This protein binds this small molecule.
Small molecule (SMILES): CCC(=O)Nc1cccc(Oc2nc(Nc3cnn(C)c3)nc3[nH]ccc23)c1

Sequence of chain 1.A:
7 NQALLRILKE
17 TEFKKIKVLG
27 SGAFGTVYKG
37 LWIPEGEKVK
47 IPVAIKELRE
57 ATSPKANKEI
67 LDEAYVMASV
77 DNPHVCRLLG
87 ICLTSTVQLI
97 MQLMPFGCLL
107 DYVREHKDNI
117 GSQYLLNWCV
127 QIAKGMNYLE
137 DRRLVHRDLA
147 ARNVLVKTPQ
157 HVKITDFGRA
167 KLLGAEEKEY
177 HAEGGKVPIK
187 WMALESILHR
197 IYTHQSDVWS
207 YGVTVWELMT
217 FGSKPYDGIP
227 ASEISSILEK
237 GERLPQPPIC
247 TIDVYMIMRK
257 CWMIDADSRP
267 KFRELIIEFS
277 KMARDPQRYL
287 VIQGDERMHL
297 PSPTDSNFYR

Binding-site contacts:
Ligand atom C13 contacts residue GLY26 of chain 1.A at 3.9 Å.
Ligand atom N6 contacts residue LEU99 of chain 1.A at 3.9 Å.
Ligand atom N7 contacts residue CYS82 of chain 1.A at 3.8 Å.
Ligand atom C23 contacts residue GLY103 of chain 1.A at 3.7 Å.
Ligand atom C8 contacts residue GLN98 of chain 1.A at 3.6 Å.
Ligand atom C21 contacts residue ASP107 of chain 1.A at 3.8 Å.
Ligand atom C8 contacts residue MET97 of chain 1.A at 3.8 Å (hydrophobic).
Ligand atom C20 contacts residue CYS104 of chain 1.A at 2.8 Å (hydrophobic).
Ligand atom C27 contacts residue MET100 of chain 1.A at 3.3 Å (hydrophobic).
Ligand atom N22 contacts residue MET100 of chain 1.A at 2.7 Å (h-bond).
Ligand atom O19 contacts residue ASP107 of chain 1.A at 3.8 Å.
Ligand atom N7 contacts residue ALA50 of chain 1.A at 3.4 Å.
Ligand atom N7 contacts residue LEU151 of chain 1.A at 3.8 Å.
Ligand atom C4 contacts residue LEU151 of chain 1.A at 3.5 Å (hydrophobic).
Ligand atom C9 contacts residue LEU151 of chain 1.A at 3.8 Å (hydrophobic).
Ligand atom N7 contacts residue GLN98 of chain 1.A at 2.8 Å (h-bond).
Ligand atom C1 contacts residue MET100 of chain 1.A at 3.7 Å (hydrophobic).
Ligand atom O10 contacts residue PHE163 of chain 1.A at 3.7 Å.
Ligand atom C20 contacts residue ARG148 of chain 1.A at 3.3 Å.
Ligand atom C21 contacts residue CYS104 of chain 1.A at 1.8 Å (hydrophobic).
Ligand atom C8 contacts residue ALA50 of chain 1.A at 3.8 Å (hydrophobic).
Ligand atom O19 contacts residue CYS104 of chain 1.A at 3.4 Å (h-bond).
Ligand atom N6 contacts residue MET100 of chain 1.A at 3.1 Å (h-bond).
Ligand atom C5 contacts residue LEU151 of chain 1.A at 3.5 Å (hydrophobic).
Ligand atom C27 contacts residue PRO101 of chain 1.A at 3.6 Å (hydrophobic).
Ligand atom O10 contacts residue VAL33 of chain 1.A at 3.7 Å.
Ligand atom N26 contacts residue GLY103 of chain 1.A at 3.7 Å.
Ligand atom C3 contacts residue LEU151 of chain 1.A at 3.8 Å (hydrophobic).
Ligand atom N25 contacts residue GLY103 of chain 1.A at 3.8 Å.
Ligand atom C13 contacts residue LEU25 of chain 1.A at 3.4 Å (hydrophobic).
Ligand atom C24 contacts residue GLY103 of chain 1.A at 3.9 Å.
Ligand atom C5 contacts residue GLN98 of chain 1.A at 3.9 Å.
Ligand atom C18 contacts residue CYS104 of chain 1.A at 3.2 Å (hydrophobic).
Ligand atom N22 contacts residue LEU99 of chain 1.A at 3.9 Å.
Ligand atom C8 contacts residue CYS82 of chain 1.A at 3.7 Å (hydrophobic).
Ligand atom C27 contacts residue GLY103 of chain 1.A at 3.5 Å.
Ligand atom C5 contacts residue ALA50 of chain 1.A at 3.6 Å (hydrophobic).
Ligand atom C23 contacts residue MET100 of chain 1.A at 3.3 Å (hydrophobic).
Ligand atom C21 contacts residue ARG148 of chain 1.A at 3.9 Å.
Ligand atom C12 contacts residue LEU25 of chain 1.A at 3.7 Å (hydrophobic).